Binding-site contacts:
Ligand atom C21 contacts residue TRS1 of chain 1.C at 3.7 Å.
Ligand atom C7 contacts residue ILE71 of chain 1.A at 4.0 Å (hydrophobic).
Ligand atom C16 contacts residue PHE10 of chain 1.A at 3.8 Å (hydrophobic).
Ligand atom O21 contacts residue LEU194 of chain 1.A at 3.4 Å.
Ligand atom O21 contacts residue GLN136 of chain 1.A at 3.6 Å (h-bond).
Ligand atom O21 contacts residue HIS15 of chain 1.A at 4.0 Å.
Ligand atom C8 contacts residue MET78 of chain 1.A at 4.1 Å (hydrophobic).
Ligand atom O3 contacts residue GLU75 of chain 1.A at 3.0 Å (salt-bridge).
Ligand atom C22 contacts residue PHE10 of chain 1.A at 4.0 Å (hydrophobic).
Ligand atom C1 contacts residue PHE183 of chain 1.A at 3.7 Å (hydrophobic).
Ligand atom C17 contacts residue TRS1 of chain 1.C at 3.5 Å.
Ligand atom C16 contacts residue LEU287 of chain 1.A at 3.9 Å (hydrophobic).
Ligand atom C20 contacts residue TRS1 of chain 1.C at 3.8 Å.
Ligand atom C15 contacts residue LEU287 of chain 1.A at 3.5 Å (hydrophobic).
Ligand atom C11 contacts residue PHE183 of chain 1.A at 3.6 Å (hydrophobic).
Ligand atom C2 contacts residue TRP379 of chain 1.A at 3.5 Å (hydrophobic).
Ligand atom C22 contacts residue HIS15 of chain 1.A at 3.8 Å.
Ligand atom C24 contacts residue SER115 of chain 1.A at 3.5 Å.
Ligand atom C6 contacts residue MET78 of chain 1.A at 4.1 Å (hydrophobic).
Ligand atom C24 contacts residue HIS15 of chain 1.A at 3.9 Å.
Ligand atom C11 contacts residue TRP379 of chain 1.A at 3.9 Å (hydrophobic).
Ligand atom C16 contacts residue HIS15 of chain 1.A at 3.9 Å.
Ligand atom C4 contacts residue ILE71 of chain 1.A at 3.3 Å (hydrophobic).
Ligand atom C16 contacts residue TRS1 of chain 1.C at 3.8 Å.
Ligand atom C23 contacts residue SER115 of chain 1.A at 3.3 Å.
Ligand atom C19 contacts residue PHE183 of chain 1.A at 3.8 Å (hydrophobic).
Ligand atom O24 contacts residue GLN197 of chain 1.A at 3.1 Å (h-bond).
Ligand atom O14 contacts residue MET78 of chain 1.A at 3.5 Å.
Ligand atom C6 contacts residue GLU75 of chain 1.A at 4.0 Å.
Ligand atom C24 contacts residue LEU194 of chain 1.A at 3.9 Å (hydrophobic).
Ligand atom C7 contacts residue MET78 of chain 1.A at 4.1 Å (hydrophobic).
Ligand atom C5 contacts residue GLU75 of chain 1.A at 3.8 Å.
Ligand atom C20 contacts residue HIS15 of chain 1.A at 3.7 Å.
Ligand atom C21 contacts residue HIS15 of chain 1.A at 4.0 Å.
Ligand atom C12 contacts residue TRP379 of chain 1.A at 3.5 Å (hydrophobic).
Ligand atom O24 contacts residue LEU194 of chain 1.A at 3.8 Å.
Ligand atom C23 contacts residue HIS15 of chain 1.A at 3.8 Å.
Ligand atom O14 contacts residue PHE10 of chain 1.A at 3.6 Å.
Ligand atom O24 contacts residue SER115 of chain 1.A at 3.0 Å.
Ligand atom C6 contacts residue ILE71 of chain 1.A at 4.0 Å (hydrophobic).

Sequence of chain 1.A:
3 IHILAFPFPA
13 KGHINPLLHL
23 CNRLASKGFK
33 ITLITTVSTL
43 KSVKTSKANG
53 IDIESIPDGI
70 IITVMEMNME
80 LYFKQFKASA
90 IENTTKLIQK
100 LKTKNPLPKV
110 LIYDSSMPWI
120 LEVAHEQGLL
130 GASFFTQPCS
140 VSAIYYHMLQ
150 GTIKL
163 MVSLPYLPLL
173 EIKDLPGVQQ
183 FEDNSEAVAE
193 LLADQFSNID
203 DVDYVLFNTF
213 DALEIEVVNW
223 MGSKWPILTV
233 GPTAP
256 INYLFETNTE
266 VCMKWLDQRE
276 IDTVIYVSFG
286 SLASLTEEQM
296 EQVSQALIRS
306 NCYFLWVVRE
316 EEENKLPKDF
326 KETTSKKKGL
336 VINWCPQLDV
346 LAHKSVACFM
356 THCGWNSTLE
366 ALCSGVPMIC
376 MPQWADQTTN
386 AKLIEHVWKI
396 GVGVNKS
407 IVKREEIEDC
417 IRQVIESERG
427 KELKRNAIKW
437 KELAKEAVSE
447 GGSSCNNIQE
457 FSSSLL

This protein binds this small molecule.
Small molecule (SMILES): C[C@]12CC[C@H](O)C[C@H]1CC[C@@H]1[C@@H]2CC[C@]2(C)[C@@H](c3ccc(=O)oc3)CC[C@]12O